The small molecule below binds the protein below.
Small molecule (SMILES): CC(=O)N[C@H]1[C@H](O[C@H]2[C@H](O)[C@@H](NC(C)=O)CO[C@@H]2CO)O[C@H](CO)[C@@H](O[C@@H]2O[C@H](CO[C@H]3O[C@H](CO)[C@@H](O)[C@H](O)[C@@H]3O)[C@@H](O)[C@H](O[C@H]3O[C@H](CO)[C@@H](O)[C@H](O)[C@@H]3O)[C@@H]2O)[C@@H]1O

Binding-site contacts:
Ligand atom N2 contacts residue TYR41 of chain 46.E at 4.3 Å.
Ligand atom O6 contacts residue ASP338 of chain 46.E at 2.9 Å (salt-bridge).
Ligand atom C4 contacts residue TYR41 of chain 46.E at 3.9 Å (hydrophobic).
Ligand atom O5 contacts residue ASN388 of chain 46.E at 2.3 Å (h-bond).
Ligand atom C7 contacts residue TYR41 of chain 46.E at 3.5 Å (hydrophobic).
Ligand atom C5 contacts residue TYR41 of chain 46.E at 3.4 Å (hydrophobic).
Ligand atom C1 contacts residue ASN388 of chain 46.E at 1.4 Å.
Ligand atom C7 contacts residue SER390 of chain 46.E at 4.2 Å.
Ligand atom N2 contacts residue ASN388 of chain 46.E at 2.9 Å (h-bond).
Ligand atom O4 contacts residue TYR41 of chain 46.E at 3.5 Å (h-bond).
Ligand atom C7 contacts residue GLN39 of chain 46.E at 4.1 Å.
Ligand atom C1 contacts residue ARG358 of chain 46.E at 3.7 Å.
Ligand atom O7 contacts residue TYR41 of chain 46.E at 3.3 Å (h-bond).
Ligand atom C6 contacts residue ASP338 of chain 46.E at 3.3 Å.
Ligand atom O6 contacts residue TYR41 of chain 46.E at 3.6 Å.
Ligand atom C8 contacts residue TYR41 of chain 46.E at 3.6 Å (hydrophobic).
Ligand atom C2 contacts residue ASN388 of chain 46.E at 2.5 Å.
Ligand atom O4 contacts residue ASP338 of chain 46.E at 4.2 Å.
Ligand atom C8 contacts residue GLU61 of chain 46.E at 3.3 Å.
Ligand atom C6 contacts residue ARG358 of chain 46.E at 4.4 Å.
Ligand atom C5 contacts residue ASN388 of chain 46.E at 3.6 Å.
Ligand atom O7 contacts residue ASN388 of chain 46.E at 3.9 Å.
Ligand atom C8 contacts residue SER390 of chain 46.E at 3.3 Å.
Ligand atom O5 contacts residue ASP338 of chain 46.E at 4.2 Å.
Ligand atom C3 contacts residue ASN388 of chain 46.E at 3.8 Å.
Ligand atom C2 contacts residue ARG358 of chain 46.E at 4.3 Å.
Ligand atom C3 contacts residue ASP338 of chain 46.E at 4.5 Å.
Ligand atom O6 contacts residue HIS339 of chain 46.E at 3.9 Å.
Ligand atom C3 contacts residue TYR41 of chain 46.E at 4.2 Å (hydrophobic).
Ligand atom O6 contacts residue ARG358 of chain 46.E at 3.3 Å.
Ligand atom O6 contacts residue TYR386 of chain 46.E at 4.0 Å.
Ligand atom C6 contacts residue TYR41 of chain 46.E at 3.6 Å (hydrophobic).
Ligand atom O5 contacts residue ARG358 of chain 46.E at 3.4 Å (salt-bridge).
Ligand atom C5 contacts residue ASP338 of chain 46.E at 3.5 Å.
Ligand atom C7 contacts residue ASN388 of chain 46.E at 3.6 Å.
Ligand atom O5 contacts residue TYR41 of chain 46.E at 4.4 Å.
Ligand atom O7 contacts residue GLN39 of chain 46.E at 2.9 Å (h-bond).
Ligand atom C4 contacts residue ASN388 of chain 46.E at 4.2 Å.
Ligand atom C4 contacts residue ASP338 of chain 46.E at 4.3 Å.
Ligand atom C1 contacts residue ASP338 of chain 46.E at 4.3 Å.

Sequence of chain 46.E:
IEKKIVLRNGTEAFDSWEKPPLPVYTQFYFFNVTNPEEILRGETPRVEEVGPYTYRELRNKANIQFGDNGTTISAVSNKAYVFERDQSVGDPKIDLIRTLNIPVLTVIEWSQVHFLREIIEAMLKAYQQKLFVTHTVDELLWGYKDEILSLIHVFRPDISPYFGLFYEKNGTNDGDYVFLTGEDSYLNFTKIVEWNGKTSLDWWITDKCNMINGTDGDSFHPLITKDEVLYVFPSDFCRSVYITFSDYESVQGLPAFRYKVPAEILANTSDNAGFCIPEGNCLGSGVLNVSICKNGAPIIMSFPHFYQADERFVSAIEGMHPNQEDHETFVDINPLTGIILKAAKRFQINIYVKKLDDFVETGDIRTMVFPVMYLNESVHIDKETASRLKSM